The protein below binds the small molecule below.
Small molecule (SMILES): CC(=O)N[C@H]1[C@H](O[C@H]2[C@H](O)[C@@H](NC(C)=O)CO[C@@H]2CO)O[C@H](CO)[C@@H](O[C@@H]2O[C@H](CO)[C@@H](O)[C@H](O)[C@@H]2O)[C@@H]1O

Binding-site contacts:
Ligand atom O5 contacts residue ASN416 of chain 1.D at 2.4 Å (h-bond).
Ligand atom C7 contacts residue ASN232 of chain 1.D at 3.5 Å.
Ligand atom O7 contacts residue NAG1 of chain 1.M at 3.5 Å (h-bond).
Ligand atom C2 contacts residue ASN416 of chain 1.D at 2.5 Å.
Ligand atom N2 contacts residue ASN416 of chain 1.D at 2.9 Å (h-bond).
Ligand atom C4 contacts residue ASN416 of chain 1.D at 4.2 Å.
Ligand atom C6 contacts residue PRO261 of chain 1.D at 3.9 Å (hydrophobic).
Ligand atom C3 contacts residue ASN416 of chain 1.D at 3.8 Å.
Ligand atom C6 contacts residue LEU235 of chain 1.D at 4.5 Å (hydrophobic).
Ligand atom N2 contacts residue ASN232 of chain 1.D at 4.5 Å.
Ligand atom C8 contacts residue ASN232 of chain 1.D at 3.8 Å.
Ligand atom O7 contacts residue ASN416 of chain 1.D at 4.3 Å.
Ligand atom C7 contacts residue ASN416 of chain 1.D at 3.3 Å.
Ligand atom C1 contacts residue PRO261 of chain 1.D at 4.4 Å (hydrophobic).
Ligand atom O7 contacts residue ASN232 of chain 1.D at 3.0 Å (h-bond).
Ligand atom O5 contacts residue PRO261 of chain 1.D at 3.5 Å.
Ligand atom C8 contacts residue ASN416 of chain 1.D at 3.4 Å.
Ligand atom C1 contacts residue ASN416 of chain 1.D at 1.4 Å.
Ligand atom C5 contacts residue PRO261 of chain 1.D at 4.3 Å (hydrophobic).
Ligand atom C5 contacts residue ASN416 of chain 1.D at 3.7 Å.

Sequence of chain 1.D:
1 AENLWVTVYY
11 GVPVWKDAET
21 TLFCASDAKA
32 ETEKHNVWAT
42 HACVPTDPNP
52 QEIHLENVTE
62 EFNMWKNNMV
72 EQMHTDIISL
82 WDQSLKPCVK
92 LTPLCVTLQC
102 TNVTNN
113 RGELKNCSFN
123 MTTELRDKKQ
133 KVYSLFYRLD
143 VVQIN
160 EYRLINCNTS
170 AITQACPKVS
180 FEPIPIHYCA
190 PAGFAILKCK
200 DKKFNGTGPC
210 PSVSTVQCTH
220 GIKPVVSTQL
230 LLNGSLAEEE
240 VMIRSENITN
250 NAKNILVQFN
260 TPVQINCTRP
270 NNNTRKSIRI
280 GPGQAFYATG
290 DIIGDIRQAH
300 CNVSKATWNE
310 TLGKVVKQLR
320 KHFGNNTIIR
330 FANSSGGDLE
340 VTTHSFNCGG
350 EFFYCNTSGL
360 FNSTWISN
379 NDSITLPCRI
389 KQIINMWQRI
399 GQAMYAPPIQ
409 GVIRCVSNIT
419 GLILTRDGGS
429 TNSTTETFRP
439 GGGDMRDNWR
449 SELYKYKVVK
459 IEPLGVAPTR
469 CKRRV